Sequence of chain 1.B:
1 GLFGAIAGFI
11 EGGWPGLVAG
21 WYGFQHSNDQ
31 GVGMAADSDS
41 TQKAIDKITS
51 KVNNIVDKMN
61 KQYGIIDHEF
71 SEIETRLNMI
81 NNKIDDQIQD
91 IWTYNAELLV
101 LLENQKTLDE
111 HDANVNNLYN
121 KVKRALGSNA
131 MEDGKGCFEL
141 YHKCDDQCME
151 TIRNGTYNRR

Binding-site contacts:
Ligand atom C6 contacts residue THR151 of chain 1.B at 3.9 Å.
Ligand atom O6 contacts residue GLU150 of chain 1.B at 3.6 Å.
Ligand atom C8 contacts residue ASN154 of chain 1.B at 4.0 Å.
Ligand atom C1 contacts residue THR151 of chain 1.B at 4.3 Å.
Ligand atom O7 contacts residue ASN154 of chain 1.B at 3.4 Å (h-bond).
Ligand atom C4 contacts residue ASN154 of chain 1.B at 4.2 Å.
Ligand atom C3 contacts residue ASN154 of chain 1.B at 3.8 Å.
Ligand atom C8 contacts residue THR156 of chain 1.B at 4.1 Å.
Ligand atom C1 contacts residue THR156 of chain 1.B at 3.5 Å.
Ligand atom C2 contacts residue THR156 of chain 1.B at 4.3 Å.
Ligand atom C6 contacts residue GLU150 of chain 1.B at 4.3 Å.
Ligand atom C5 contacts residue ASN154 of chain 1.B at 3.7 Å.
Ligand atom O5 contacts residue THR151 of chain 1.B at 4.2 Å.
Ligand atom C1 contacts residue GLU150 of chain 1.B at 4.1 Å.
Ligand atom O5 contacts residue THR156 of chain 1.B at 4.2 Å.
Ligand atom N2 contacts residue ASN154 of chain 1.B at 2.9 Å (h-bond).
Ligand atom O5 contacts residue GLU150 of chain 1.B at 3.4 Å.
Ligand atom C5 contacts residue THR156 of chain 1.B at 4.4 Å.
Ligand atom O6 contacts residue GLN147 of chain 1.B at 3.7 Å.
Ligand atom C2 contacts residue ASN154 of chain 1.B at 2.5 Å.
Ligand atom C5 contacts residue THR151 of chain 1.B at 3.9 Å.
Ligand atom C1 contacts residue ASN154 of chain 1.B at 1.4 Å.
Ligand atom N2 contacts residue THR156 of chain 1.B at 3.8 Å.
Ligand atom O5 contacts residue ASN154 of chain 1.B at 2.4 Å (h-bond).
Ligand atom C7 contacts residue ASN154 of chain 1.B at 3.2 Å.
Ligand atom C6 contacts residue GLN147 of chain 1.B at 4.0 Å.
Ligand atom C7 contacts residue THR156 of chain 1.B at 4.5 Å.

The protein below binds the small molecule below.
Small molecule (SMILES): CC(=O)N[C@H]1[C@H](O[C@H]2[C@H](O)[C@@H](NC(C)=O)CO[C@@H]2CO)O[C@H](CO)[C@@H](O)[C@@H]1O